Binding-site contacts:
Ligand atom C6 contacts residue TYR72 of chain 57.F at 3.8 Å (hydrophobic).
Ligand atom C11 contacts residue ASP85 of chain 56.F at 4.2 Å.
Ligand atom O6 contacts residue ASN93 of chain 57.F at 3.0 Å (h-bond).
Ligand atom O4 contacts residue THR291 of chain 57.F at 3.4 Å.
Ligand atom O1B contacts residue ARG77 of chain 57.F at 2.5 Å (salt-bridge).
Ligand atom O3 contacts residue VAL296 of chain 57.F at 4.3 Å.
Ligand atom O8 contacts residue TYR72 of chain 57.F at 3.9 Å.
Ligand atom O1A contacts residue ARG77 of chain 57.F at 3.0 Å (salt-bridge).
Ligand atom C5 contacts residue TYR72 of chain 57.F at 3.5 Å (hydrophobic).
Ligand atom O4 contacts residue HIS298 of chain 57.F at 3.0 Å (h-bond).
Ligand atom C4 contacts residue GLY78 of chain 57.F at 3.4 Å.
Ligand atom C4 contacts residue TYR72 of chain 57.F at 3.4 Å (hydrophobic).
Ligand atom C10 contacts residue TYR72 of chain 57.F at 4.1 Å (hydrophobic).
Ligand atom O4 contacts residue TYR72 of chain 57.F at 3.8 Å.
Ligand atom C3 contacts residue VAL296 of chain 57.F at 3.7 Å (hydrophobic).
Ligand atom C2 contacts residue GLY78 of chain 57.F at 4.1 Å.
Ligand atom C3 contacts residue ARG77 of chain 57.F at 4.1 Å.
Ligand atom C4 contacts residue HIS298 of chain 57.F at 4.0 Å.
Ligand atom C5 contacts residue ASN93 of chain 57.F at 4.1 Å.
Ligand atom C1 contacts residue ARG77 of chain 57.F at 3.1 Å.
Ligand atom O1B contacts residue SER89 of chain 57.F at 3.5 Å (h-bond).
Ligand atom C3 contacts residue GLY78 of chain 57.F at 4.1 Å.
Ligand atom O8 contacts residue GLU87 of chain 57.F at 3.9 Å.
Ligand atom O4 contacts residue ASN80 of chain 57.F at 4.0 Å.
Ligand atom N5 contacts residue TYR72 of chain 57.F at 3.0 Å (h-bond).
Ligand atom C1 contacts residue TYR72 of chain 57.F at 4.0 Å (hydrophobic).
Ligand atom O1A contacts residue TYR72 of chain 57.F at 3.1 Å.
Ligand atom O8 contacts residue ARG77 of chain 57.F at 3.1 Å (salt-bridge).
Ligand atom C1 contacts residue GLY78 of chain 57.F at 4.1 Å.
Ligand atom O3 contacts residue GLY78 of chain 57.F at 3.6 Å.
Ligand atom C3 contacts residue GLY78 of chain 57.F at 3.9 Å.
Ligand atom O4 contacts residue GLY78 of chain 57.F at 3.2 Å.
Ligand atom O4 contacts residue ILE79 of chain 57.F at 3.6 Å (h-bond).
Ligand atom C6 contacts residue ARG77 of chain 57.F at 4.3 Å.
Ligand atom C6 contacts residue ASN93 of chain 57.F at 3.1 Å.
Ligand atom C8 contacts residue ARG77 of chain 57.F at 4.1 Å.
Ligand atom C1 contacts residue SER89 of chain 57.F at 4.2 Å.
Ligand atom O1A contacts residue GLY78 of chain 57.F at 3.7 Å.
Ligand atom C3 contacts residue HIS298 of chain 57.F at 4.1 Å.
Ligand atom O1A contacts residue SER89 of chain 57.F at 4.1 Å.

Sequence of chain 56.F:
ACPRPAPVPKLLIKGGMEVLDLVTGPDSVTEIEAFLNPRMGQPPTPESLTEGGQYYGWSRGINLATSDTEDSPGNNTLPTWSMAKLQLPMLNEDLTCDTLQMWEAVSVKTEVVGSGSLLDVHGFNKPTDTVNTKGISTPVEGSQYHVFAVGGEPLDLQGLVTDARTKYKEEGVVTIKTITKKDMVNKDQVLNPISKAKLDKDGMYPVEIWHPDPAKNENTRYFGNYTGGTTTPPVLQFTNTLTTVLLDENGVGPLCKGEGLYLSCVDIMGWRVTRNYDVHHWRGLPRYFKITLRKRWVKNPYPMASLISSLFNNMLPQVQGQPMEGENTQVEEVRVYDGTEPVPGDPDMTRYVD

A protein and the small-molecule ligand that binds it are described below.
Small molecule (SMILES): CC(=O)N[C@@H]1[C@@H](O[C@@H]2O[C@H](CO)[C@H](O)[C@H](O[C@]3(C(=O)O)C[C@H](O)[C@@H](NC(C)=O)[C@H]([C@H](O)[C@H](O)CO)O3)[C@H]2O)[C@H](O)[C@@H](CO[C@]2(C(=O)O)C[C@H](O)[C@@H](NC(C)=O)[C@H]([C@H](O)[C@H](O)CO)O2)O[C@H]1O

Sequence of chain 57.F:
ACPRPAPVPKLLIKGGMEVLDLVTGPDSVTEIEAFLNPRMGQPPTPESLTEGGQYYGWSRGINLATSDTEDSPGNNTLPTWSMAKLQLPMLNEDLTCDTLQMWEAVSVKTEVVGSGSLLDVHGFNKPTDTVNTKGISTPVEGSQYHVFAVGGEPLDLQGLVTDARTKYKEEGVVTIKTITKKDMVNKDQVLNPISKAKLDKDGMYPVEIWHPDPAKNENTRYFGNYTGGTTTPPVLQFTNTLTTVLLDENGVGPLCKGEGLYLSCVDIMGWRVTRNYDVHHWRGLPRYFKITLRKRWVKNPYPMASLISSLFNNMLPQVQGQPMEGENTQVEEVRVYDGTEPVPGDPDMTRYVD